This protein binds this small molecule.
Small molecule (SMILES): Nc1ncnc2c1ncn2[C@@H]1O[C@H](COP(=O)=O)[C@@H](O[P](=O)(O)OC[C@H]2O[C@@H](n3ccc(=O)[nH]c3=O)[C@H](O)[C@@H]2O)[C@H]1O

Sequence of chain 35.E:
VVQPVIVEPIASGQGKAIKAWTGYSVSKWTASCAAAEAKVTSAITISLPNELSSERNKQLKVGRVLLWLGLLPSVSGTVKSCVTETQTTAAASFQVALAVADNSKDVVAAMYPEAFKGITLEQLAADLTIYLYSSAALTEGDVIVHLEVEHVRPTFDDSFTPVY

Binding-site contacts:
Ligand atom O4' contacts residue TRP47 of chain 35.E at 4.0 Å.
Ligand atom N7 contacts residue LYS143 of chain 35.E at 3.7 Å.
Ligand atom C1' contacts residue LYS143 of chain 35.E at 4.0 Å.
Ligand atom C5 contacts residue TRP47 of chain 35.E at 4.0 Å (hydrophobic).
Ligand atom N9 contacts residue GLU140 of chain 35.E at 4.1 Å.
Ligand atom C2' contacts residue LYS143 of chain 35.E at 4.5 Å.
Ligand atom C8 contacts residue LYS143 of chain 35.E at 2.8 Å.
Ligand atom N6 contacts residue TRP47 of chain 35.E at 4.2 Å.
Ligand atom C8 contacts residue GLU140 of chain 35.E at 4.1 Å.
Ligand atom N1 contacts residue TRP47 of chain 35.E at 3.8 Å.
Ligand atom OP1 contacts residue LYS45 of chain 49.F at 4.3 Å.
Ligand atom O4' contacts residue GLU140 of chain 35.E at 4.1 Å.
Ligand atom C1' contacts residue GLU140 of chain 35.E at 3.2 Å.
Ligand atom O2' contacts residue GLU140 of chain 35.E at 3.0 Å (salt-bridge).
Ligand atom C2 contacts residue TRP47 of chain 35.E at 3.8 Å (hydrophobic).
Ligand atom C2' contacts residue GLU140 of chain 35.E at 3.5 Å.
Ligand atom C4 contacts residue TRP47 of chain 35.E at 3.9 Å (hydrophobic).
Ligand atom N3 contacts residue TRP47 of chain 35.E at 3.9 Å.
Ligand atom N9 contacts residue TRP47 of chain 35.E at 4.0 Å.
Ligand atom O4' contacts residue LYS143 of chain 35.E at 4.2 Å.
Ligand atom N9 contacts residue LYS143 of chain 35.E at 3.8 Å.
Ligand atom C6 contacts residue TRP47 of chain 35.E at 3.9 Å (hydrophobic).
Ligand atom C1' contacts residue TRP47 of chain 35.E at 4.3 Å (hydrophobic).
Ligand atom C8 contacts residue TRP47 of chain 35.E at 4.0 Å (hydrophobic).
Ligand atom N7 contacts residue TRP47 of chain 35.E at 4.0 Å.

Sequence of chain 49.F:
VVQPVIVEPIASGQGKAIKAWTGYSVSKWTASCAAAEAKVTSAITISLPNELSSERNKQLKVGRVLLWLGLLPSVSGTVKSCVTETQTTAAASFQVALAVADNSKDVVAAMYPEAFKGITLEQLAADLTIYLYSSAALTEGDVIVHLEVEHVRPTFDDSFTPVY